This protein binds this small molecule.
Small molecule (SMILES): N#Cc1ccc(CCNCc2ccc3ccc(N)nc3c2)cc1Cl

Sequence of chain 1.A:
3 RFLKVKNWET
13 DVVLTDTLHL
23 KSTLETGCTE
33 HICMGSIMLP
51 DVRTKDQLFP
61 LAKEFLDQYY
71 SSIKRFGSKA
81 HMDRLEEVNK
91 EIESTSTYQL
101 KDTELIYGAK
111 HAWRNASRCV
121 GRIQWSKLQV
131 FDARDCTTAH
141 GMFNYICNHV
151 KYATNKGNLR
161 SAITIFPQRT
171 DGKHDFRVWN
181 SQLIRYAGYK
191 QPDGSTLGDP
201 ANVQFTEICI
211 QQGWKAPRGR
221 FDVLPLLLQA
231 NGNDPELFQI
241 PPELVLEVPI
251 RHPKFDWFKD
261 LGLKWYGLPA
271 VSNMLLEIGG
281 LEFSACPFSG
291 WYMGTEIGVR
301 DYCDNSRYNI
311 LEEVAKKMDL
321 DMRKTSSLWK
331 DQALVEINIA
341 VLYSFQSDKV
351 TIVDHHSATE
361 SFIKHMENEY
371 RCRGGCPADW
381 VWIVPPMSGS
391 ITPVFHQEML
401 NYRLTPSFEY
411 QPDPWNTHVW

Binding-site contacts:
Ligand atom C21 contacts residue TRP382 of chain 1.B at 4.0 Å (hydrophobic).
Ligand atom C22 contacts residue MET40 of chain 1.B at 4.1 Å (hydrophobic).
Ligand atom C06 contacts residue VAL271 of chain 1.B at 3.5 Å (hydrophobic).
Ligand atom C09 contacts residue VAL271 of chain 1.B at 4.0 Å (hydrophobic).
Ligand atom N02 contacts residue GLU296 of chain 1.B at 2.8 Å (salt-bridge).
Ligand atom C07 contacts residue VAL271 of chain 1.B at 3.3 Å (hydrophobic).
Ligand atom N02 contacts residue PRO269 of chain 1.B at 3.7 Å.
Ligand atom C05 contacts residue HEM1 of chain 1.H at 3.6 Å.
Ligand atom C02 contacts residue GLU296 of chain 1.B at 3.6 Å.
Ligand atom C11 contacts residue HEM1 of chain 1.H at 3.1 Å.
Ligand atom CL2 contacts residue MET40 of chain 1.B at 3.8 Å.
Ligand atom C23 contacts residue MET40 of chain 1.B at 4.1 Å (hydrophobic).
Ligand atom C14 contacts residue TRP382 of chain 1.B at 3.4 Å (hydrophobic).
Ligand atom N02 contacts residue TYR292 of chain 1.B at 4.0 Å.
Ligand atom C08 contacts residue HEM1 of chain 1.H at 3.5 Å.
Ligand atom C06 contacts residue PHE288 of chain 1.B at 3.7 Å (hydrophobic).
Ligand atom N02 contacts residue HEM1 of chain 1.H at 3.7 Å.
Ligand atom C14 contacts residue HEM1 of chain 1.H at 3.0 Å.
Ligand atom C04 contacts residue HEM1 of chain 1.H at 3.1 Å.
Ligand atom C10 contacts residue HEM1 of chain 1.H at 3.9 Å.
Ligand atom N28 contacts residue TRP10 of chain 1.A at 3.6 Å.
Ligand atom C07 contacts residue HEM1 of chain 1.H at 3.4 Å.
Ligand atom CL2 contacts residue TRP10 of chain 1.A at 4.0 Å.
Ligand atom C04 contacts residue PHE288 of chain 1.B at 4.1 Å (hydrophobic).
Ligand atom C09 contacts residue GLU296 of chain 1.B at 3.6 Å.
Ligand atom C03 contacts residue HEM1 of chain 1.H at 2.9 Å.
Ligand atom C06 contacts residue HEM1 of chain 1.H at 3.3 Å.
Ligand atom C14 contacts residue TYR410 of chain 1.B at 4.0 Å (hydrophobic).
Ligand atom C05 contacts residue VAL271 of chain 1.B at 4.0 Å (hydrophobic).
Ligand atom C02 contacts residue TRP291 of chain 1.B at 4.1 Å (hydrophobic).
Ligand atom N12 contacts residue HEM1 of chain 1.H at 3.0 Å (h-bond).
Ligand atom C27 contacts residue TRP10 of chain 1.A at 4.1 Å (hydrophobic).
Ligand atom N01 contacts residue GLU296 of chain 1.B at 2.8 Å (salt-bridge).
Ligand atom C10 contacts residue GLU296 of chain 1.B at 3.7 Å.
Ligand atom CL2 contacts residue LEU41 of chain 1.B at 4.0 Å.
Ligand atom C09 contacts residue HEM1 of chain 1.H at 3.3 Å.
Ligand atom C02 contacts residue HEM1 of chain 1.H at 3.8 Å.
Ligand atom N02 contacts residue TRP291 of chain 1.B at 2.9 Å (h-bond).
Ligand atom C13 contacts residue HEM1 of chain 1.H at 3.2 Å.
Ligand atom C08 contacts residue VAL271 of chain 1.B at 3.6 Å (hydrophobic).

Sequence of chain 1.B:
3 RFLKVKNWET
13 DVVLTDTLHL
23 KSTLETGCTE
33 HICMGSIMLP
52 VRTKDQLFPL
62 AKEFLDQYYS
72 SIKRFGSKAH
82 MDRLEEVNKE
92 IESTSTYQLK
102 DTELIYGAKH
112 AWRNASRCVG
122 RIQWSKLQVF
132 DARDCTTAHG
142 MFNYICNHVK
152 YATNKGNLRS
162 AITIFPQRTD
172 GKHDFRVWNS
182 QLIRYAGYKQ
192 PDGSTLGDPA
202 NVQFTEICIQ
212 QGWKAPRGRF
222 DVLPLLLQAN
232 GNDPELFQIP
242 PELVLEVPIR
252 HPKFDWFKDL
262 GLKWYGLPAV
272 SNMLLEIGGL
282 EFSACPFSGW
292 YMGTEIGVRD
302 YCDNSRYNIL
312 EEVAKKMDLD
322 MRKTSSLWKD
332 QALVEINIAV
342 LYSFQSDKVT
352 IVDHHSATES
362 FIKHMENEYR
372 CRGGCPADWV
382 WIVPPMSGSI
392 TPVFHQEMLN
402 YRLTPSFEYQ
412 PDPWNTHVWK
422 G